The small molecule below binds the protein below.
Small molecule (SMILES): CC(=O)N[C@H]1[C@H](O[C@H]2[C@H](O)[C@@H](NC(C)=O)CO[C@@H]2CO)O[C@H](CO)[C@@H](O)[C@@H]1O

Binding-site contacts:
Ligand atom C4 contacts residue ASN82 of chain 2.B at 4.2 Å.
Ligand atom O7 contacts residue GLU72 of chain 2.B at 4.2 Å.
Ligand atom N2 contacts residue ASN82 of chain 2.B at 3.0 Å (h-bond).
Ligand atom C8 contacts residue GLU69 of chain 2.B at 4.2 Å.
Ligand atom N2 contacts residue ASN79 of chain 2.B at 4.3 Å.
Ligand atom C8 contacts residue GLY78 of chain 2.B at 4.1 Å.
Ligand atom C2 contacts residue GLU72 of chain 2.B at 4.5 Å.
Ligand atom N2 contacts residue GLU72 of chain 2.B at 3.8 Å.
Ligand atom O5 contacts residue ASN82 of chain 2.B at 2.3 Å (h-bond).
Ligand atom C1 contacts residue ASN82 of chain 2.B at 1.4 Å.
Ligand atom C7 contacts residue LYS75 of chain 2.B at 3.9 Å.
Ligand atom O7 contacts residue ASN82 of chain 2.B at 4.3 Å.
Ligand atom C8 contacts residue GLU72 of chain 2.B at 3.8 Å.
Ligand atom O7 contacts residue GLU69 of chain 2.B at 4.4 Å.
Ligand atom C8 contacts residue LYS75 of chain 2.B at 3.4 Å.
Ligand atom O7 contacts residue LYS75 of chain 2.B at 3.5 Å (salt-bridge).
Ligand atom O6 contacts residue ARG291 of chain 2.A at 4.1 Å.
Ligand atom C8 contacts residue ARG291 of chain 2.A at 3.9 Å.
Ligand atom C8 contacts residue ASN79 of chain 2.B at 3.3 Å.
Ligand atom C2 contacts residue ASN82 of chain 2.B at 2.5 Å.
Ligand atom O7 contacts residue GLU104 of chain 1.A at 4.5 Å.
Ligand atom O3 contacts residue GLU72 of chain 2.B at 3.2 Å (salt-bridge).
Ligand atom C7 contacts residue GLU72 of chain 2.B at 3.7 Å.
Ligand atom C7 contacts residue ASN82 of chain 2.B at 3.9 Å.
Ligand atom O7 contacts residue ASN79 of chain 2.B at 3.5 Å (h-bond).
Ligand atom C3 contacts residue GLU72 of chain 2.B at 3.9 Å.
Ligand atom C7 contacts residue ASN79 of chain 2.B at 3.5 Å.
Ligand atom C3 contacts residue ASN82 of chain 2.B at 3.9 Å.
Ligand atom C5 contacts residue ASN82 of chain 2.B at 3.6 Å.

Sequence of chain 2.A:
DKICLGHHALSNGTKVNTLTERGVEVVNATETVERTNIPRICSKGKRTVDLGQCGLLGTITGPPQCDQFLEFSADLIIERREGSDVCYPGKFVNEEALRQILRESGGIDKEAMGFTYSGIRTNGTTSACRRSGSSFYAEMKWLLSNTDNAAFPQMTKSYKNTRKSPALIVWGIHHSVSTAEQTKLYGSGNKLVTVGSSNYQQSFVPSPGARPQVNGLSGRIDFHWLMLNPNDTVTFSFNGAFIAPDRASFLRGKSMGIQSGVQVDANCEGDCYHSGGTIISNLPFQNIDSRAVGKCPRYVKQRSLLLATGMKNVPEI

Sequence of chain 1.A:
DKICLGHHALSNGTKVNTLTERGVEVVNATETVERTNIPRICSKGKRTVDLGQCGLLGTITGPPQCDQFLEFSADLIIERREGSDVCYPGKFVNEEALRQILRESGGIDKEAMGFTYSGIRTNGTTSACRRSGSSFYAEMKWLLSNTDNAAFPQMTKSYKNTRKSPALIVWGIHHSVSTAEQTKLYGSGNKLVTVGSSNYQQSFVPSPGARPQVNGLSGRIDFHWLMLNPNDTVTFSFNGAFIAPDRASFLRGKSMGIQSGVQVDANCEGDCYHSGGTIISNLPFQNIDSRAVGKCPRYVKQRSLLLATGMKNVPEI

Sequence of chain 2.B:
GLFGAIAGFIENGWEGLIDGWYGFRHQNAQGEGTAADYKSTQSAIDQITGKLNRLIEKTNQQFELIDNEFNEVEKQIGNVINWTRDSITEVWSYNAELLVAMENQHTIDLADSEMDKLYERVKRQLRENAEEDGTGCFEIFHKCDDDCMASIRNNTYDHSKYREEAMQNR